A small-molecule ligand and the protein it binds are described below.
Small molecule (SMILES): CC(C)c1nnc2c(C(=O)NCCc3nc(-c4ccccc4)cn3C)cccn12

Binding-site contacts:
Ligand atom C07 contacts residue GLY279 of chain 1.C at 3.8 Å.
Ligand atom C18 contacts residue PHE283 of chain 1.C at 3.8 Å (hydrophobic).
Ligand atom C03 contacts residue GLY279 of chain 1.C at 3.4 Å.
Ligand atom C21 contacts residue PHE283 of chain 1.C at 3.6 Å (hydrophobic).
Ligand atom C10 contacts residue LYS272 of chain 1.C at 3.2 Å.
Ligand atom C11 contacts residue PRO266 of chain 1.C at 3.4 Å (hydrophobic).
Ligand atom C03 contacts residue MET267 of chain 1.C at 3.8 Å (hydrophobic).
Ligand atom C02 contacts residue GLY279 of chain 1.C at 3.6 Å.
Ligand atom C13 contacts residue TYR247 of chain 1.C at 3.3 Å (hydrophobic).
Ligand atom C10 contacts residue GLU275 of chain 1.C at 3.3 Å.
Ligand atom C25 contacts residue PHE283 of chain 1.C at 3.5 Å (hydrophobic).
Ligand atom C10 contacts residue PRO266 of chain 1.C at 3.6 Å (hydrophobic).
Ligand atom C05 contacts residue GLY279 of chain 1.C at 3.3 Å.
Ligand atom C19 contacts residue PHE283 of chain 1.C at 3.4 Å (hydrophobic).
Ligand atom O26 contacts residue PHE283 of chain 1.C at 3.6 Å.
Ligand atom C09 contacts residue GLU275 of chain 1.C at 3.7 Å.
Ligand atom N22 contacts residue GLN280 of chain 1.C at 3.8 Å.
Ligand atom C13 contacts residue GLN280 of chain 1.C at 3.4 Å.
Ligand atom C07 contacts residue MET267 of chain 1.C at 3.5 Å (hydrophobic).
Ligand atom N01 contacts residue GLY279 of chain 1.C at 3.3 Å (h-bond).
Ligand atom C09 contacts residue VAL276 of chain 1.C at 3.6 Å (hydrophobic).
Ligand atom C28 contacts residue SER231 of chain 1.C at 3.4 Å.
Ligand atom C08 contacts residue VAL276 of chain 1.C at 3.7 Å (hydrophobic).
Ligand atom C16 contacts residue LEU229 of chain 1.C at 3.8 Å (hydrophobic).
Ligand atom C14 contacts residue MET267 of chain 1.C at 3.5 Å (hydrophobic).
Ligand atom C08 contacts residue TYR247 of chain 1.C at 3.8 Å (hydrophobic).
Ligand atom C03 contacts residue TYR247 of chain 1.C at 3.8 Å (hydrophobic).
Ligand atom C06 contacts residue GLY279 of chain 1.C at 3.7 Å.
Ligand atom N04 contacts residue GLY279 of chain 1.C at 3.6 Å.
Ligand atom C05 contacts residue TYR247 of chain 1.C at 3.3 Å (hydrophobic).
Ligand atom C13 contacts residue GLY279 of chain 1.C at 3.6 Å.
Ligand atom C28 contacts residue LEU229 of chain 1.C at 3.5 Å (hydrophobic).
Ligand atom N04 contacts residue TYR247 of chain 1.C at 2.5 Å (h-bond).
Ligand atom C13 contacts residue PHE283 of chain 1.C at 3.6 Å (hydrophobic).
Ligand atom C12 contacts residue MET267 of chain 1.C at 3.6 Å (hydrophobic).
Ligand atom C09 contacts residue LYS272 of chain 1.C at 3.5 Å.
Ligand atom C27 contacts residue TYR78 of chain 1.C at 3.6 Å (hydrophobic).
Ligand atom N15 contacts residue PHE250 of chain 1.C at 3.5 Å.
Ligand atom C11 contacts residue GLU275 of chain 1.C at 3.7 Å.
Ligand atom C29 contacts residue SER231 of chain 1.C at 3.7 Å.

Sequence of chain 1.C:
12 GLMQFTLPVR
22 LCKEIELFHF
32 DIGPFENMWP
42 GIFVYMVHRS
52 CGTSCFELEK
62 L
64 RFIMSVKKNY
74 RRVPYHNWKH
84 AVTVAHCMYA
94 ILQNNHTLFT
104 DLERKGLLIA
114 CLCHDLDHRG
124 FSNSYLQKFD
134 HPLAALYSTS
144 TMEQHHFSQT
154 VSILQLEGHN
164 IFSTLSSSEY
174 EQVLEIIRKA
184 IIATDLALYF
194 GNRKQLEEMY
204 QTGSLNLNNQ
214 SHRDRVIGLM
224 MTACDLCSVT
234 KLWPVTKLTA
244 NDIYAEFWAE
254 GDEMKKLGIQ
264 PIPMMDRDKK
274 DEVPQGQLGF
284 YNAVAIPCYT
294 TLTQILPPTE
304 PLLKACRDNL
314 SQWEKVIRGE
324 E